Sequence of chain 1.A:
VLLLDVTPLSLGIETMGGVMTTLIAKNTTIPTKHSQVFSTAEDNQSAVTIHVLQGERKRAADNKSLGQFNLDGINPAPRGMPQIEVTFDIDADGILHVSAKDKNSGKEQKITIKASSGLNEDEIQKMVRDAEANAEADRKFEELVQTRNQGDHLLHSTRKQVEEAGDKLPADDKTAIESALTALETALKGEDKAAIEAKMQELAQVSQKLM

Binding-site contacts:
Ligand atom CD contacts residue ALA133 of chain 1.A at 3.5 Å (hydrophobic).
Ligand atom CA contacts residue SO41 of chain 1.E at 3.9 Å.
Ligand atom CD contacts residue GLU132 of chain 1.A at 3.8 Å.
Ligand atom CB contacts residue ARG129 of chain 1.A at 3.7 Å.
Ligand atom C contacts residue ARG129 of chain 1.A at 3.4 Å.
Ligand atom CD contacts residue ASP130 of chain 1.A at 3.3 Å.
Ligand atom NE contacts residue SO41 of chain 1.E at 3.0 Å (h-bond).
Ligand atom N contacts residue SO41 of chain 1.E at 3.0 Å (h-bond).
Ligand atom CB contacts residue GLU132 of chain 1.A at 3.6 Å.
Ligand atom CZ contacts residue SO41 of chain 1.E at 3.7 Å.
Ligand atom NE contacts residue ASP130 of chain 1.A at 3.0 Å (salt-bridge).
Ligand atom CB contacts residue SO41 of chain 1.E at 3.3 Å.
Ligand atom CG contacts residue ARG129 of chain 1.A at 3.4 Å.
Ligand atom C contacts residue ARG129 of chain 1.A at 4.0 Å.
Ligand atom CG contacts residue GLU132 of chain 1.A at 3.7 Å.
Ligand atom O contacts residue ARG129 of chain 1.A at 2.9 Å (salt-bridge).
Ligand atom CD contacts residue ARG129 of chain 1.A at 4.0 Å.
Ligand atom NH2 contacts residue ALA133 of chain 1.A at 3.3 Å.
Ligand atom CA contacts residue SO41 of chain 1.E at 3.7 Å.
Ligand atom N contacts residue ARG129 of chain 1.A at 3.6 Å.
Ligand atom O contacts residue ARG129 of chain 1.A at 3.4 Å.
Ligand atom NE contacts residue ALA133 of chain 1.A at 3.5 Å.
Ligand atom C contacts residue SO41 of chain 1.E at 3.8 Å.
Ligand atom CG contacts residue ASP130 of chain 1.A at 3.9 Å.
Ligand atom CD contacts residue ARG129 of chain 1.A at 3.8 Å.
Ligand atom NE contacts residue VAL128 of chain 1.A at 3.4 Å.
Ligand atom NH1 contacts residue LYS26 of chain 1.A at 3.9 Å.
Ligand atom CZ contacts residue ALA133 of chain 1.A at 3.4 Å (hydrophobic).
Ligand atom CZ contacts residue ASN134 of chain 1.A at 4.0 Å.
Ligand atom NH1 contacts residue ASN134 of chain 1.A at 3.3 Å (h-bond).
Ligand atom NH2 contacts residue SO41 of chain 1.E at 2.9 Å (h-bond).
Ligand atom CD contacts residue SO41 of chain 1.E at 3.7 Å.
Ligand atom CB contacts residue SO41 of chain 1.E at 3.5 Å.
Ligand atom NH1 contacts residue ALA133 of chain 1.A at 4.1 Å.
Ligand atom CA contacts residue ARG129 of chain 1.A at 3.5 Å.
Ligand atom CZ contacts residue VAL128 of chain 1.A at 3.2 Å (hydrophobic).
Ligand atom NH1 contacts residue VAL128 of chain 1.A at 3.0 Å.
Ligand atom CG contacts residue SO41 of chain 1.E at 3.4 Å.
Ligand atom CD contacts residue VAL128 of chain 1.A at 3.6 Å (hydrophobic).
Ligand atom NH2 contacts residue VAL128 of chain 1.A at 3.9 Å.

A small-molecule ligand and the protein it binds are described below.
Small molecule (SMILES): CC(C)C[C@H](NC(=O)[C@H](Cc1ccc(O)cc1)NC(=O)[C@@H]1CCCN1C(=O)[C@H](CCCN=C(N)N)NC(=O)[C@@H]1CCCN1)C(=O)N1CCC[C@H]1C(=O)N[C@@H](CCCN=C(N)N)C(=O)N1CCC[C@H]1C(=O)N[C@@H](CCCN=C(N)N)C(=O)N1CCC[C@H]1C(=O)N1CCC[C@H]1C(=O)N[C@@H](CCCN=C(N)N)C(=O)N1CCC[C@H]1C=O